A protein and the small-molecule ligand that binds it are described below.
Small molecule (SMILES): Cc1c[nH]c(=O)nc1N

Binding-site contacts:
Ligand atom N3 contacts residue HIS209 of chain 1.E at 3.7 Å.
Ligand atom N3 contacts residue GLU212 of chain 1.E at 2.8 Å (salt-bridge).
Ligand atom O2 contacts residue GLN151 of chain 1.E at 3.1 Å (h-bond).
Ligand atom C2 contacts residue GLU212 of chain 1.E at 3.7 Å.
Ligand atom N1 contacts residue GLN151 of chain 1.E at 2.8 Å (h-bond).
Ligand atom O2 contacts residue HIS209 of chain 1.E at 3.9 Å.
Ligand atom O2 contacts residue GLU212 of chain 1.E at 3.6 Å.
Ligand atom C5 contacts residue ASP308 of chain 1.E at 4.0 Å.
Ligand atom CM5 contacts residue HIS58 of chain 1.E at 3.6 Å.
Ligand atom N1 contacts residue PHE149 of chain 1.E at 3.9 Å.
Ligand atom C2 contacts residue PHE149 of chain 1.E at 4.0 Å (hydrophobic).
Ligand atom C5 contacts residue TRP314 of chain 1.E at 3.7 Å (hydrophobic).
Ligand atom CM5 contacts residue ASP308 of chain 1.E at 3.4 Å.
Ligand atom N4 contacts residue FE21 of chain 1.BA at 3.7 Å.
Ligand atom N4 contacts residue GLU273 of chain 1.E at 3.9 Å.
Ligand atom O2 contacts residue ILE178 of chain 1.E at 3.6 Å.
Ligand atom CM5 contacts residue ASP312 of chain 1.E at 4.1 Å.
Ligand atom N4 contacts residue GLU212 of chain 1.E at 2.8 Å (salt-bridge).
Ligand atom O2 contacts residue LEU76 of chain 1.E at 3.6 Å.
Ligand atom N3 contacts residue LEU76 of chain 1.E at 3.4 Å.
Ligand atom C4 contacts residue GLU212 of chain 1.E at 3.6 Å.
Ligand atom C5 contacts residue HIS58 of chain 1.E at 3.6 Å.
Ligand atom N1 contacts residue HIS58 of chain 1.E at 3.8 Å.
Ligand atom C6 contacts residue GLN151 of chain 1.E at 3.6 Å.
Ligand atom O2 contacts residue PHE149 of chain 1.E at 3.6 Å.
Ligand atom CM5 contacts residue GLU273 of chain 1.E at 3.5 Å.
Ligand atom C6 contacts residue TRP314 of chain 1.E at 3.5 Å (hydrophobic).
Ligand atom C4 contacts residue FE21 of chain 1.BA at 3.7 Å.
Ligand atom C4 contacts residue ASP308 of chain 1.E at 3.7 Å.
Ligand atom CM5 contacts residue SER309 of chain 1.E at 3.1 Å.
Ligand atom C2 contacts residue GLN151 of chain 1.E at 3.7 Å.
Ligand atom C5 contacts residue FE21 of chain 1.BA at 4.0 Å.
Ligand atom C2 contacts residue LEU76 of chain 1.E at 3.6 Å (hydrophobic).
Ligand atom C6 contacts residue HIS58 of chain 1.E at 3.5 Å.
Ligand atom N4 contacts residue HIS241 of chain 1.E at 3.6 Å.
Ligand atom C4 contacts residue HIS58 of chain 1.E at 4.0 Å.
Ligand atom N1 contacts residue TRP314 of chain 1.E at 3.6 Å.
Ligand atom N4 contacts residue ASP308 of chain 1.E at 2.6 Å (salt-bridge).
Ligand atom CM5 contacts residue TRP314 of chain 1.E at 3.7 Å (hydrophobic).
Ligand atom C2 contacts residue HIS209 of chain 1.E at 3.9 Å.

Sequence of chain 1.E:
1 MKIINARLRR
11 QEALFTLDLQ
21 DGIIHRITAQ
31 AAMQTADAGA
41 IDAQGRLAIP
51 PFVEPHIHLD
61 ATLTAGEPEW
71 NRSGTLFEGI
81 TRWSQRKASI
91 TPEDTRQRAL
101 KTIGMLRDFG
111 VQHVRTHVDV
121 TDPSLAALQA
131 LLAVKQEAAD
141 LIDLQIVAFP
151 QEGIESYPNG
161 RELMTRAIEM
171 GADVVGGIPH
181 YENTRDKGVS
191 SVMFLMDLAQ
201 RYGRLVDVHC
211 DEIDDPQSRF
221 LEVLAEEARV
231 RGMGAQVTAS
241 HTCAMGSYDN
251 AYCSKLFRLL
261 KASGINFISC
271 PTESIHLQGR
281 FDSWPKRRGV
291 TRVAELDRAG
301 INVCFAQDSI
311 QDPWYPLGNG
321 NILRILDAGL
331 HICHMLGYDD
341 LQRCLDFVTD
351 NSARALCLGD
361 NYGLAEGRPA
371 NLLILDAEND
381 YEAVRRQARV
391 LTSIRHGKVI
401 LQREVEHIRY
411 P